This small molecule binds to this protein.
Small molecule (SMILES): CC(=O)N[C@@H]1[C@@H](O)[C@H](O)[C@@H](CO)O[C@H]1O

Binding-site contacts:
Ligand atom C3 contacts residue ASN170 of chain 1.B at 3.9 Å.
Ligand atom C1 contacts residue ASN170 of chain 1.B at 1.5 Å.
Ligand atom C2 contacts residue ASN170 of chain 1.B at 2.6 Å.
Ligand atom C8 contacts residue ASN171 of chain 1.B at 4.5 Å.
Ligand atom C4 contacts residue ASN170 of chain 1.B at 4.3 Å.
Ligand atom O5 contacts residue ASN170 of chain 1.B at 2.4 Å (h-bond).
Ligand atom N2 contacts residue ASN170 of chain 1.B at 2.5 Å (h-bond).
Ligand atom C7 contacts residue ASN170 of chain 1.B at 3.4 Å.
Ligand atom O7 contacts residue ASN170 of chain 1.B at 4.4 Å.
Ligand atom C5 contacts residue ASN170 of chain 1.B at 3.7 Å.
Ligand atom C8 contacts residue ASN170 of chain 1.B at 3.6 Å.
Ligand atom N2 contacts residue ASN171 of chain 1.B at 4.1 Å.

Sequence of chain 1.B:
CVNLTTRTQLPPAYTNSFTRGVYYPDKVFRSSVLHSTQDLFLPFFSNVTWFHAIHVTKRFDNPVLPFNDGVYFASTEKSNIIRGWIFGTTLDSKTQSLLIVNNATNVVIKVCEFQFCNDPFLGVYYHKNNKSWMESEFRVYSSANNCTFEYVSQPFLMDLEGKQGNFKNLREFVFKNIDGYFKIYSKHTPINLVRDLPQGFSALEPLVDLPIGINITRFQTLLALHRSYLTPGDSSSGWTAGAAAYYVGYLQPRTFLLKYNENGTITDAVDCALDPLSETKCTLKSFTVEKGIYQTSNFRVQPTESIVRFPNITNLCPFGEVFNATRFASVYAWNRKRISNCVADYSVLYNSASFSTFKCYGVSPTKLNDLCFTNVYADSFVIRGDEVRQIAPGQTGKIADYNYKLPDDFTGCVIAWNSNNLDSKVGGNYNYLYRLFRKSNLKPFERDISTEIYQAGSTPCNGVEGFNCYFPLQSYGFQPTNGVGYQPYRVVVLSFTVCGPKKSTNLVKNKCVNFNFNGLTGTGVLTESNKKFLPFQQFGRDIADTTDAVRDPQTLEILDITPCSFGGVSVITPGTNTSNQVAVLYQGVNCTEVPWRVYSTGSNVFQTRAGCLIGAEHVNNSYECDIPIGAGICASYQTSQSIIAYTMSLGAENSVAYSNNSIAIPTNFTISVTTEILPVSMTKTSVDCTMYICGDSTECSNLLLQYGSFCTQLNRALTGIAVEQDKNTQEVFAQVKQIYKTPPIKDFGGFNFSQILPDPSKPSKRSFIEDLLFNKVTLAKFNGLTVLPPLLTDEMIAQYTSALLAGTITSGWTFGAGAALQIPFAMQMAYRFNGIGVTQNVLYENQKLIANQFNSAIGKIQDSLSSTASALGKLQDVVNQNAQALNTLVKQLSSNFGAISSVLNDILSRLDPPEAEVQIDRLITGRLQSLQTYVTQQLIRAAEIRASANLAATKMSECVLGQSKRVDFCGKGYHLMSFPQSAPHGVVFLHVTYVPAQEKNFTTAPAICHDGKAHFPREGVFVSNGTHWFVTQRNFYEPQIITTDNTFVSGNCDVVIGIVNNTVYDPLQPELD